The small molecule below binds the protein below.
Small molecule (SMILES): CC(=O)N[C@@H]1[C@@H](O)[C@H](O)[C@@H](CO)O[C@H]1O

Sequence of chain 1.B:
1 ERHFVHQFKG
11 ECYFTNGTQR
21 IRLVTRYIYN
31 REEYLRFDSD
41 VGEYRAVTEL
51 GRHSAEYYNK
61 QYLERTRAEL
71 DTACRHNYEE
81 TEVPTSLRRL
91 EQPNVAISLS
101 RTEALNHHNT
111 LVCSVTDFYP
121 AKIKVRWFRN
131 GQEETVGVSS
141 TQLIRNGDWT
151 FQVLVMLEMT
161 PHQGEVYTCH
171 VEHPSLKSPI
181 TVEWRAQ

Binding-site contacts:
Ligand atom O5 contacts residue GLN19 of chain 1.B at 2.7 Å (h-bond).
Ligand atom O6 contacts residue GLN19 of chain 1.B at 3.4 Å (h-bond).
Ligand atom O3 contacts residue ASN16 of chain 1.B at 4.1 Å.
Ligand atom C3 contacts residue GLN19 of chain 1.B at 4.1 Å.
Ligand atom C7 contacts residue ASN16 of chain 1.B at 3.4 Å.
Ligand atom N2 contacts residue ASN16 of chain 1.B at 3.5 Å (h-bond).
Ligand atom C8 contacts residue ASN16 of chain 1.B at 3.5 Å.
Ligand atom C6 contacts residue GLN19 of chain 1.B at 3.2 Å.
Ligand atom C1 contacts residue GLN19 of chain 1.B at 3.7 Å.
Ligand atom C4 contacts residue ASN16 of chain 1.B at 4.2 Å.
Ligand atom C3 contacts residue ASN16 of chain 1.B at 3.7 Å.
Ligand atom C1 contacts residue ASN16 of chain 1.B at 1.5 Å.
Ligand atom O3 contacts residue GLN19 of chain 1.B at 4.2 Å.
Ligand atom C5 contacts residue ASN16 of chain 1.B at 3.7 Å.
Ligand atom C4 contacts residue GLN19 of chain 1.B at 3.3 Å.
Ligand atom C5 contacts residue GLN19 of chain 1.B at 3.2 Å.
Ligand atom O4 contacts residue GLN19 of chain 1.B at 4.4 Å.
Ligand atom O7 contacts residue ASN16 of chain 1.B at 3.4 Å (h-bond).
Ligand atom C2 contacts residue ASN16 of chain 1.B at 2.5 Å.
Ligand atom O5 contacts residue ASN16 of chain 1.B at 2.4 Å (h-bond).
Ligand atom C2 contacts residue GLN19 of chain 1.B at 4.4 Å.